A small-molecule ligand and the protein it binds are described below.
Small molecule (SMILES): NC[C@@H]1O[C@H](O[C@H]2[C@@H](O)[C@H](O[C@@H]3[C@@H](O)[C@H](N)C[C@H](N)[C@H]3O[C@H]3O[C@H](CN)[C@@H](O)[C@H](O)[C@H]3N)O[C@@H]2CO)[C@H](N)[C@@H](O)[C@@H]1O

Binding-site contacts:
Ligand atom C20 contacts residue ASN255 of chain 1.A at 3.4 Å.
Ligand atom C5 contacts residue HIS203 of chain 1.A at 3.3 Å.
Ligand atom N23 contacts residue TRP206 of chain 1.A at 3.4 Å (h-bond).
Ligand atom C18 contacts residue PHE327 of chain 1.A at 3.5 Å (hydrophobic).
Ligand atom C23 contacts residue PRO208 of chain 1.A at 3.3 Å (hydrophobic).
Ligand atom O17 contacts residue PHE327 of chain 1.A at 3.1 Å.
Ligand atom C2 contacts residue GLU83 of chain 1.A at 3.5 Å.
Ligand atom O20 contacts residue LEU257 of chain 1.A at 3.0 Å.
Ligand atom C9 contacts residue SO41 of chain 1.C at 2.2 Å.
Ligand atom N2 contacts residue GLU83 of chain 1.A at 2.4 Å (salt-bridge).
Ligand atom O4 contacts residue ASN255 of chain 1.A at 2.2 Å (h-bond).
Ligand atom C4 contacts residue HIS203 of chain 1.A at 3.0 Å.
Ligand atom O16 contacts residue TRP206 of chain 1.A at 3.5 Å (h-bond).
Ligand atom N6 contacts residue HIS203 of chain 1.A at 3.4 Å (h-bond).
Ligand atom O4 contacts residue HIS203 of chain 1.A at 2.2 Å (h-bond).
Ligand atom C3 contacts residue HIS203 of chain 1.A at 3.2 Å.
Ligand atom C8 contacts residue LEU49 of chain 1.A at 3.4 Å (hydrophobic).
Ligand atom O21 contacts residue PRO208 of chain 1.A at 3.4 Å.
Ligand atom N6 contacts residue MET204 of chain 1.A at 3.1 Å (h-bond).
Ligand atom C6 contacts residue SO41 of chain 1.C at 3.4 Å.
Ligand atom O12 contacts residue TYR50 of chain 1.A at 3.5 Å (h-bond).
Ligand atom N9 contacts residue TRP206 of chain 1.A at 3.1 Å.
Ligand atom C4 contacts residue TRP206 of chain 1.A at 3.5 Å (hydrophobic).
Ligand atom O3 contacts residue ASN255 of chain 1.A at 2.8 Å (h-bond).
Ligand atom O21 contacts residue LYS214 of chain 1.A at 2.9 Å (salt-bridge).
Ligand atom C8 contacts residue SO41 of chain 1.C at 3.0 Å.
Ligand atom N23 contacts residue LYS214 of chain 1.A at 3.0 Å (salt-bridge).
Ligand atom O20 contacts residue PHE327 of chain 1.A at 2.9 Å.
Ligand atom C4 contacts residue ASN255 of chain 1.A at 3.0 Å.
Ligand atom C6 contacts residue TRP206 of chain 1.A at 3.5 Å (hydrophobic).
Ligand atom C1 contacts residue SO41 of chain 1.C at 3.3 Å.
Ligand atom C10 contacts residue SO41 of chain 1.C at 3.5 Å.
Ligand atom O3 contacts residue ASP253 of chain 1.A at 2.9 Å (salt-bridge).
Ligand atom O14 contacts residue ASN255 of chain 1.A at 2.9 Å (h-bond).
Ligand atom N23 contacts residue ASN255 of chain 1.A at 2.6 Å (h-bond).
Ligand atom O5 contacts residue SO41 of chain 1.C at 2.6 Å (h-bond).
Ligand atom O1 contacts residue SO41 of chain 1.C at 3.3 Å (h-bond).
Ligand atom C19 contacts residue ASN255 of chain 1.A at 3.3 Å.
Ligand atom O4 contacts residue MET204 of chain 1.A at 3.3 Å (h-bond).
Ligand atom N9 contacts residue SO41 of chain 1.C at 2.0 Å (h-bond).

Sequence of chain 1.A:
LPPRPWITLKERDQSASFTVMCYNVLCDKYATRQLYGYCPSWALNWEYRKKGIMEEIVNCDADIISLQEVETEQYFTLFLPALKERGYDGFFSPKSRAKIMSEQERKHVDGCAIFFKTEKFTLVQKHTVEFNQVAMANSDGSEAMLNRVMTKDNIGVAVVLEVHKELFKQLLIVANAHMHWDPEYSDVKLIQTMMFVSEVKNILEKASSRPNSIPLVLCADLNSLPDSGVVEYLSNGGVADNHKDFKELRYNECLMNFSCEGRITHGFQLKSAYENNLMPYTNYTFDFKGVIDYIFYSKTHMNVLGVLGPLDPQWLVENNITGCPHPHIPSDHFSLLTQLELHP